A protein and the small-molecule ligand that binds it are described below.
Small molecule (SMILES): CC(=O)N[C@@H]1[C@@H](O)[C@H](O)[C@@H](CO)O[C@H]1O

Sequence of chain 6.E:
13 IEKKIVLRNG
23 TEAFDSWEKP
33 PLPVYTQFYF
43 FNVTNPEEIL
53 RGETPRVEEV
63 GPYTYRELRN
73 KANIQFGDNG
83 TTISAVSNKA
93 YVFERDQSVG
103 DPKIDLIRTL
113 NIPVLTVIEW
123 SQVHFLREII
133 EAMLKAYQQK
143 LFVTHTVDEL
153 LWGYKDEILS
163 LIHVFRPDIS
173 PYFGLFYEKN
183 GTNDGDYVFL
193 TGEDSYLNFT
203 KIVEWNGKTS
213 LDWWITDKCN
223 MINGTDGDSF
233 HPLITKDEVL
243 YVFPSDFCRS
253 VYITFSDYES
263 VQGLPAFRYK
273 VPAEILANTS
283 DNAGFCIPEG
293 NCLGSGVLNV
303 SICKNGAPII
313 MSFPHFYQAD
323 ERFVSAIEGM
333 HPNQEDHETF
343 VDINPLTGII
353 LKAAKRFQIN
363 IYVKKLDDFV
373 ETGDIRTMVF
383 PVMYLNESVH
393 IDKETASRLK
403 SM

Binding-site contacts:
Ligand atom N2 contacts residue ASN21 of chain 6.E at 3.3 Å (h-bond).
Ligand atom C2 contacts residue ASN21 of chain 6.E at 2.5 Å.
Ligand atom C4 contacts residue ASN21 of chain 6.E at 3.8 Å.
Ligand atom O6 contacts residue ASN21 of chain 6.E at 4.3 Å.
Ligand atom C6 contacts residue ASN21 of chain 6.E at 3.3 Å.
Ligand atom O5 contacts residue ASN21 of chain 6.E at 2.5 Å (h-bond).
Ligand atom C7 contacts residue ASN21 of chain 6.E at 4.0 Å.
Ligand atom C1 contacts residue ASN21 of chain 6.E at 1.4 Å.
Ligand atom C5 contacts residue ASN21 of chain 6.E at 3.3 Å.
Ligand atom O7 contacts residue ASN21 of chain 6.E at 4.0 Å.
Ligand atom C3 contacts residue ASN21 of chain 6.E at 3.7 Å.